Binding-site contacts:
Ligand atom CB contacts residue THR178 of chain 1.B at 3.4 Å.
Ligand atom OXT contacts residue EDO1 of chain 1.P at 3.3 Å.
Ligand atom C contacts residue LYS196 of chain 1.B at 3.3 Å.
Ligand atom O2 contacts residue ASN187 of chain 1.B at 2.8 Å (h-bond).
Ligand atom C contacts residue EDO1 of chain 1.P at 4.2 Å.
Ligand atom O2 contacts residue TRP298 of chain 1.B at 3.7 Å.
Ligand atom O contacts residue TYR189 of chain 1.B at 4.1 Å.
Ligand atom O1 contacts residue ASP183 of chain 1.B at 2.9 Å (salt-bridge).
Ligand atom O1 contacts residue HIS284 of chain 1.B at 3.5 Å (h-bond).
Ligand atom O1 contacts residue MN1 of chain 1.M at 2.2 Å.
Ligand atom O contacts residue VAL286 of chain 1.B at 3.4 Å.
Ligand atom OXT contacts residue TYR189 of chain 1.B at 2.4 Å (h-bond).
Ligand atom N contacts residue TYR189 of chain 1.B at 4.1 Å.
Ligand atom C contacts residue THR178 of chain 1.B at 4.0 Å.
Ligand atom O contacts residue THR178 of chain 1.B at 3.3 Å (h-bond).
Ligand atom C2 contacts residue MN1 of chain 1.M at 2.9 Å.
Ligand atom C contacts residue TYR189 of chain 1.B at 3.5 Å (hydrophobic).
Ligand atom O1 contacts residue TRP298 of chain 1.B at 3.3 Å (h-bond).
Ligand atom OXT contacts residue LYS196 of chain 1.B at 3.0 Å (salt-bridge).
Ligand atom O contacts residue LYS196 of chain 1.B at 2.8 Å (salt-bridge).
Ligand atom C1 contacts residue ASN187 of chain 1.B at 3.3 Å.
Ligand atom O2' contacts residue HIS284 of chain 1.B at 3.4 Å (h-bond).
Ligand atom O2' contacts residue HIS181 of chain 1.B at 3.0 Å.
Ligand atom O2' contacts residue MN1 of chain 1.M at 2.2 Å.
Ligand atom O2 contacts residue TYR189 of chain 1.B at 3.6 Å.
Ligand atom C1 contacts residue HIS284 of chain 1.B at 4.1 Å.
Ligand atom C1 contacts residue TRP298 of chain 1.B at 3.9 Å (hydrophobic).
Ligand atom N contacts residue EDO1 of chain 1.P at 4.1 Å.
Ligand atom C2 contacts residue HIS284 of chain 1.B at 4.1 Å.
Ligand atom CA contacts residue THR178 of chain 1.B at 3.7 Å.
Ligand atom O1 contacts residue ASN187 of chain 1.B at 3.1 Å (h-bond).
Ligand atom CD2 contacts residue EDO1 of chain 1.P at 2.9 Å.
Ligand atom CE2 contacts residue TRP298 of chain 1.B at 3.6 Å (hydrophobic).
Ligand atom CZ contacts residue TRP298 of chain 1.B at 3.6 Å (hydrophobic).
Ligand atom C1 contacts residue MN1 of chain 1.M at 3.0 Å.
Ligand atom C contacts residue VAL286 of chain 1.B at 3.8 Å (hydrophobic).
Ligand atom C1 contacts residue ASP183 of chain 1.B at 4.2 Å.
Ligand atom CE2 contacts residue EDO1 of chain 1.P at 2.9 Å.
Ligand atom O contacts residue GLN288 of chain 1.B at 3.9 Å.
Ligand atom O2 contacts residue ASN296 of chain 1.B at 3.4 Å (h-bond).

This protein binds this small molecule.
Small molecule (SMILES): O=C(O)C(=O)N[C@H](Cc1ccccc1)C(=O)O

Sequence of chain 1.B:
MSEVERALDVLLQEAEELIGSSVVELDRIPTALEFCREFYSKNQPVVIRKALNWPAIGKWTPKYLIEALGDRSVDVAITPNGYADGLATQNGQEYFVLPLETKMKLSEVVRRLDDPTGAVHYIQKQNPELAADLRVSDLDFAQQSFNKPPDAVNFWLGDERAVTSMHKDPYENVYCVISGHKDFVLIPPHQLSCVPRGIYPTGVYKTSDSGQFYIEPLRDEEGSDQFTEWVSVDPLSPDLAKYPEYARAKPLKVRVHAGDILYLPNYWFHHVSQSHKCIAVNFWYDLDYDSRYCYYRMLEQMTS